Binding-site contacts:
Ligand atom C8 contacts residue SER125 of chain 1.H at 3.3 Å.
Ligand atom O5 contacts residue ASN126 of chain 1.H at 2.3 Å (h-bond).
Ligand atom C8 contacts residue GLU123 of chain 1.H at 3.2 Å.
Ligand atom C5 contacts residue ASN126 of chain 1.H at 3.7 Å.
Ligand atom N2 contacts residue SER125 of chain 1.H at 3.9 Å.
Ligand atom C1 contacts residue ASN126 of chain 1.H at 1.4 Å.
Ligand atom C7 contacts residue GLU123 of chain 1.H at 4.3 Å.
Ligand atom C8 contacts residue LYS122 of chain 1.H at 3.3 Å.
Ligand atom O7 contacts residue TYR127 of chain 1.H at 3.9 Å.
Ligand atom C7 contacts residue ASN126 of chain 1.H at 3.2 Å.
Ligand atom C4 contacts residue ASN126 of chain 1.H at 4.2 Å.
Ligand atom C3 contacts residue ASN126 of chain 1.H at 3.8 Å.
Ligand atom C7 contacts residue SER125 of chain 1.H at 3.8 Å.
Ligand atom C2 contacts residue ASN126 of chain 1.H at 2.5 Å.
Ligand atom O7 contacts residue ASN126 of chain 1.H at 2.8 Å (h-bond).
Ligand atom O7 contacts residue GLU123 of chain 1.H at 4.4 Å.
Ligand atom N2 contacts residue ASN126 of chain 1.H at 3.0 Å (h-bond).

Sequence of chain 1.H:
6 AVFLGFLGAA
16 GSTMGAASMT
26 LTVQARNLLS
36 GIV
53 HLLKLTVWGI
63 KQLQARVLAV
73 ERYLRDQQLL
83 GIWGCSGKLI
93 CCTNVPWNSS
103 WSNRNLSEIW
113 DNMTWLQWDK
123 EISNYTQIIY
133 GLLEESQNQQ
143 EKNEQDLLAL

This protein binds this small molecule.
Small molecule (SMILES): CC(=O)N[C@@H]1[C@@H](O)[C@H](O)[C@@H](CO)O[C@H]1O